A protein and the small-molecule ligand that binds it are described below.
Small molecule (SMILES): CC(=O)N[C@@H]1[C@@H](O)[C@H](O)[C@@H](CO)O[C@H]1O

Sequence of chain 1.B:
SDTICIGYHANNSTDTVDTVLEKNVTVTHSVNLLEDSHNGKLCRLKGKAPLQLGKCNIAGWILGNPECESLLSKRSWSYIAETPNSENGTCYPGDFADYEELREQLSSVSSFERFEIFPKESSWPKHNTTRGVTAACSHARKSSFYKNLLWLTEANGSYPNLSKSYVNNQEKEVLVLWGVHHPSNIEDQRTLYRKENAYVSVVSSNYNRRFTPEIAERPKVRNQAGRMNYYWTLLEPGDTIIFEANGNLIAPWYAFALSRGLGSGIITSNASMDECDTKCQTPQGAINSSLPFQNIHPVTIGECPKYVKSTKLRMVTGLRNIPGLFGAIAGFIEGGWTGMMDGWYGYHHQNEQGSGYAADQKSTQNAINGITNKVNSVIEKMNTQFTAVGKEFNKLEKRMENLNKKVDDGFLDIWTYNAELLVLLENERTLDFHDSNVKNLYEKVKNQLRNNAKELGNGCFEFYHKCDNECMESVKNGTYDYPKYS

Binding-site contacts:
Ligand atom C6 contacts residue THR17 of chain 1.B at 4.3 Å.
Ligand atom C4 contacts residue ASN25 of chain 1.B at 4.2 Å.
Ligand atom O5 contacts residue THR17 of chain 1.B at 4.0 Å.
Ligand atom C5 contacts residue ASN25 of chain 1.B at 3.7 Å.
Ligand atom O5 contacts residue ASN25 of chain 1.B at 2.4 Å (h-bond).
Ligand atom O7 contacts residue ASN25 of chain 1.B at 2.9 Å (h-bond).
Ligand atom C2 contacts residue ASN25 of chain 1.B at 2.4 Å.
Ligand atom C8 contacts residue ASN25 of chain 1.B at 4.4 Å.
Ligand atom O6 contacts residue THR27 of chain 1.B at 3.6 Å.
Ligand atom C3 contacts residue ASN25 of chain 1.B at 3.8 Å.
Ligand atom C7 contacts residue ASN25 of chain 1.B at 3.1 Å.
Ligand atom C1 contacts residue ASN25 of chain 1.B at 1.4 Å.
Ligand atom N2 contacts residue ASN25 of chain 1.B at 2.9 Å (h-bond).
Ligand atom C6 contacts residue THR27 of chain 1.B at 4.1 Å.